Sequence of chain 1.G:
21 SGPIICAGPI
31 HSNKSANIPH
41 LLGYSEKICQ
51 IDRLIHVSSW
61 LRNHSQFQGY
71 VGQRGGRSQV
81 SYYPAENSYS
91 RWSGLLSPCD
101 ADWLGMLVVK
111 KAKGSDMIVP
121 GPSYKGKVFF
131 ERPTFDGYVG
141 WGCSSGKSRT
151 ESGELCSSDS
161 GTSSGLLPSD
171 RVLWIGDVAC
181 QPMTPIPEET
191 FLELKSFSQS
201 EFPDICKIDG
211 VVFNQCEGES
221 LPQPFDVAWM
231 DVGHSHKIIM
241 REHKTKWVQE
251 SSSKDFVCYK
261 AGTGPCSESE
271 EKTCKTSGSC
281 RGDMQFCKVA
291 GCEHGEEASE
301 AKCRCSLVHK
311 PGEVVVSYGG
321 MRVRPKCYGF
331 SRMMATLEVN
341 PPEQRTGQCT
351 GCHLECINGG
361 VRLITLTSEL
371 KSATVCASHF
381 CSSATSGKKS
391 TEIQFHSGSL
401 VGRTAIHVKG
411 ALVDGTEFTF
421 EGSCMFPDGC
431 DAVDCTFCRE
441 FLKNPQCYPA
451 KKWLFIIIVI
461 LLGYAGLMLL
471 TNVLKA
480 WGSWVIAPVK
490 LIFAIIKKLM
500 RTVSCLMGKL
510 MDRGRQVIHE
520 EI

Binding-site contacts:
Ligand atom O7 contacts residue ASN33 of chain 1.G at 4.3 Å.
Ligand atom C5 contacts residue SER35 of chain 1.G at 4.3 Å.
Ligand atom O5 contacts residue ASN33 of chain 1.G at 2.4 Å (h-bond).
Ligand atom C1 contacts residue SER35 of chain 1.G at 4.0 Å.
Ligand atom C2 contacts residue ASN33 of chain 1.G at 2.5 Å.
Ligand atom N2 contacts residue ASN33 of chain 1.G at 2.9 Å (h-bond).
Ligand atom C3 contacts residue ASN33 of chain 1.G at 3.8 Å.
Ligand atom O5 contacts residue SER35 of chain 1.G at 4.1 Å.
Ligand atom C4 contacts residue ASN33 of chain 1.G at 4.2 Å.
Ligand atom C5 contacts residue ASN33 of chain 1.G at 3.7 Å.
Ligand atom O6 contacts residue ASN37 of chain 1.G at 4.1 Å.
Ligand atom C1 contacts residue ASN33 of chain 1.G at 1.4 Å.
Ligand atom O6 contacts residue SER35 of chain 1.G at 4.4 Å.
Ligand atom C7 contacts residue ASN33 of chain 1.G at 3.6 Å.
Ligand atom C8 contacts residue ASN33 of chain 1.G at 3.9 Å.

This small molecule binds to this protein.
Small molecule (SMILES): CC(=O)N[C@@H]1[C@@H](O)[C@H](O)[C@@H](CO)O[C@H]1O